Binding-site contacts:
Ligand atom S1 contacts residue ZN1 of chain 1.C at 2.9 Å.
Ligand atom C15 contacts residue LEU196 of chain 1.A at 3.8 Å (hydrophobic).
Ligand atom C6 contacts residue LEU196 of chain 1.A at 3.9 Å (hydrophobic).
Ligand atom O2A contacts residue VAL120 of chain 1.A at 4.0 Å.
Ligand atom C14 contacts residue LEU202 of chain 1.A at 4.2 Å (hydrophobic).
Ligand atom S2 contacts residue HIS93 of chain 1.A at 3.6 Å.
Ligand atom O2A contacts residue HIS118 of chain 1.A at 3.4 Å (h-bond).
Ligand atom N21 contacts residue ZN1 of chain 1.C at 1.9 Å.
Ligand atom S1 contacts residue HIS93 of chain 1.A at 3.5 Å (h-bond).
Ligand atom N21 contacts residue HIS118 of chain 1.A at 3.4 Å (h-bond).
Ligand atom O1A contacts residue SER195 of chain 1.A at 4.2 Å.
Ligand atom C4 contacts residue THR198 of chain 1.A at 2.9 Å.
Ligand atom C4 contacts residue LEU196 of chain 1.A at 4.1 Å (hydrophobic).
Ligand atom S1 contacts residue HIS118 of chain 1.A at 3.9 Å.
Ligand atom N21 contacts residue HIS95 of chain 1.A at 3.1 Å (h-bond).
Ligand atom O2A contacts residue HIS93 of chain 1.A at 3.1 Å (h-bond).
Ligand atom S7 contacts residue GLN91 of chain 1.A at 4.0 Å.
Ligand atom N21 contacts residue GLU105 of chain 1.A at 4.0 Å.
Ligand atom O4B contacts residue PHE129 of chain 1.A at 3.1 Å.
Ligand atom O1A contacts residue THR197 of chain 1.A at 2.8 Å (h-bond).
Ligand atom C9 contacts residue LEU196 of chain 1.A at 4.1 Å (hydrophobic).
Ligand atom S2 contacts residue VAL120 of chain 1.A at 3.7 Å.
Ligand atom C14 contacts residue PRO200 of chain 1.A at 3.9 Å (hydrophobic).
Ligand atom O4B contacts residue LEU196 of chain 1.A at 4.0 Å.
Ligand atom O3B contacts residue GLN91 of chain 1.A at 2.7 Å (h-bond).
Ligand atom O1A contacts residue ZN1 of chain 1.C at 4.0 Å.
Ligand atom C3 contacts residue HIS93 of chain 1.A at 3.8 Å.
Ligand atom C3 contacts residue ZN1 of chain 1.C at 3.9 Å.
Ligand atom O1A contacts residue LEU196 of chain 1.A at 3.2 Å.
Ligand atom C3 contacts residue LEU196 of chain 1.A at 3.8 Å (hydrophobic).
Ligand atom S2 contacts residue LEU196 of chain 1.A at 3.7 Å.
Ligand atom O2A contacts residue VAL141 of chain 1.A at 4.0 Å.
Ligand atom N21 contacts residue THR197 of chain 1.A at 2.6 Å (h-bond).
Ligand atom O2A contacts residue ZN1 of chain 1.C at 3.0 Å.
Ligand atom C15 contacts residue PRO200 of chain 1.A at 3.7 Å (hydrophobic).
Ligand atom C10 contacts residue PRO200 of chain 1.A at 4.1 Å (hydrophobic).
Ligand atom C5 contacts residue THR198 of chain 1.A at 3.0 Å.
Ligand atom N21 contacts residue HIS93 of chain 1.A at 3.1 Å (h-bond).
Ligand atom O1A contacts residue TRP207 of chain 1.A at 3.8 Å.
Ligand atom S1 contacts residue THR197 of chain 1.A at 3.6 Å (h-bond).

This small molecule binds to this protein.
Small molecule (SMILES): Cc1ccc(CNS(=O)(=O)c2ccc(S(N)(=O)=O)s2)cc1

Sequence of chain 1.A:
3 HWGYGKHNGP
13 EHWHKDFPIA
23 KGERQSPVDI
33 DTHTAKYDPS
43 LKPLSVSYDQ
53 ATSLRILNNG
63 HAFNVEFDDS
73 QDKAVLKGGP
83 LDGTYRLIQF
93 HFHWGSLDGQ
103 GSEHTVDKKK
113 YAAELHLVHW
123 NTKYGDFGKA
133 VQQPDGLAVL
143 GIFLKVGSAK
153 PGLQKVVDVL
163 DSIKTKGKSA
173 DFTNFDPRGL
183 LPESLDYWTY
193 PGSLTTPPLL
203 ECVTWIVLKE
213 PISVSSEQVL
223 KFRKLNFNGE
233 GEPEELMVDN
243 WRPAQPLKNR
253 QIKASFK